A protein and the small-molecule ligand that binds it are described below.
Small molecule (SMILES): NS(O)(O)c1ccc(-n2cc(COc3ccccc3)nn2)cc1

Binding-site contacts:
Ligand atom C22 contacts residue GOL1 of chain 1.D at 3.9 Å.
Ligand atom C22 contacts residue THR197 of chain 1.A at 3.2 Å.
Ligand atom C21 contacts residue GOL1 of chain 1.D at 3.9 Å.
Ligand atom N20 contacts residue PHE128 of chain 1.A at 3.7 Å.
Ligand atom O28 contacts residue TRP206 of chain 1.A at 3.6 Å.
Ligand atom C25 contacts residue LEU195 of chain 1.A at 3.9 Å (hydrophobic).
Ligand atom N19 contacts residue PHE128 of chain 1.A at 3.6 Å.
Ligand atom C26 contacts residue GLN90 of chain 1.A at 4.0 Å.
Ligand atom N30 contacts residue ZN1 of chain 1.B at 2.0 Å.
Ligand atom C26 contacts residue GOL1 of chain 1.D at 3.9 Å.
Ligand atom C22 contacts residue LEU195 of chain 1.A at 4.0 Å (hydrophobic).
Ligand atom S27 contacts residue THR196 of chain 1.A at 3.9 Å.
Ligand atom O29 contacts residue VAL140 of chain 1.A at 3.9 Å.
Ligand atom O28 contacts residue LEU195 of chain 1.A at 3.4 Å.
Ligand atom N30 contacts residue HIS92 of chain 1.A at 3.3 Å (h-bond).
Ligand atom S27 contacts residue HIS117 of chain 1.A at 4.0 Å.
Ligand atom N18 contacts residue GOL1 of chain 1.D at 4.0 Å.
Ligand atom C8 contacts residue PHE128 of chain 1.A at 3.9 Å (hydrophobic).
Ligand atom C6 contacts residue VAL132 of chain 1.A at 3.8 Å (hydrophobic).
Ligand atom C24 contacts residue LEU195 of chain 1.A at 3.9 Å (hydrophobic).
Ligand atom O2 contacts residue PRO199 of chain 1.A at 3.6 Å.
Ligand atom C9 contacts residue PHE128 of chain 1.A at 4.0 Å (hydrophobic).
Ligand atom C21 contacts residue LEU195 of chain 1.A at 4.0 Å (hydrophobic).
Ligand atom O29 contacts residue HIS117 of chain 1.A at 3.5 Å (h-bond).
Ligand atom O29 contacts residue VAL119 of chain 1.A at 3.8 Å.
Ligand atom S27 contacts residue ZN1 of chain 1.B at 3.1 Å.
Ligand atom O29 contacts residue ZN1 of chain 1.B at 3.0 Å.
Ligand atom C25 contacts residue HIS92 of chain 1.A at 4.0 Å.
Ligand atom C17 contacts residue PRO199 of chain 1.A at 4.0 Å (hydrophobic).
Ligand atom C23 contacts residue LEU195 of chain 1.A at 3.9 Å (hydrophobic).
Ligand atom O29 contacts residue HIS92 of chain 1.A at 3.3 Å.
Ligand atom S27 contacts residue HIS92 of chain 1.A at 3.9 Å.
Ligand atom N30 contacts residue HIS94 of chain 1.A at 3.4 Å (h-bond).
Ligand atom C26 contacts residue LEU195 of chain 1.A at 3.9 Å (hydrophobic).
Ligand atom O28 contacts residue THR196 of chain 1.A at 3.0 Å (h-bond).
Ligand atom C23 contacts residue THR197 of chain 1.A at 3.5 Å.
Ligand atom C7 contacts residue GLY129 of chain 1.A at 3.9 Å.
Ligand atom N30 contacts residue HIS117 of chain 1.A at 3.4 Å (h-bond).
Ligand atom C25 contacts residue VAL119 of chain 1.A at 4.0 Å (hydrophobic).
Ligand atom N30 contacts residue THR196 of chain 1.A at 2.8 Å (h-bond).

Sequence of chain 1.A:
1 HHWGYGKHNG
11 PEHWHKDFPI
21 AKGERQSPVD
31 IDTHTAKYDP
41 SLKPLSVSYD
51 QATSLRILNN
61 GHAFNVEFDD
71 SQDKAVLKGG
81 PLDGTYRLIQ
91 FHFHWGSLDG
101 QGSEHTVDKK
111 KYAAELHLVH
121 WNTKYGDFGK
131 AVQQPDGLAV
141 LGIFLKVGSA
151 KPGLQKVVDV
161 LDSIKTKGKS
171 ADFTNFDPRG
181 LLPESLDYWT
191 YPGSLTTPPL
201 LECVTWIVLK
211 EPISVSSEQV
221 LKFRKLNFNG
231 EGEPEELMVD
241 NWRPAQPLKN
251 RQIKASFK